Sequence of chain 1.E:
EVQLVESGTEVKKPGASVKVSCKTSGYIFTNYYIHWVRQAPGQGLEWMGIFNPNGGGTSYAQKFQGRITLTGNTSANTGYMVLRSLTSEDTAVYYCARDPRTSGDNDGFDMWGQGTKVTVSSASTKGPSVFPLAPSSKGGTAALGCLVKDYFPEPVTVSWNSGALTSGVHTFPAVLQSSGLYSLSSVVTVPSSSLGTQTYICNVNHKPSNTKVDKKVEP

This small molecule binds to this protein.
Small molecule (SMILES): CC(=O)N[C@H]1[C@H](O[C@H]2[C@H](O)[C@@H](NC(C)=O)CO[C@@H]2CO)O[C@H](CO)[C@@H](O[C@@H]2O[C@H](CO)[C@@H](O)[C@H](O[C@H]3O[C@H](CO)[C@@H](O)[C@H](O)[C@@H]3O)[C@@H]2O)[C@@H]1O

Binding-site contacts:
Ligand atom C5 contacts residue SER75 of chain 1.E at 3.2 Å.
Ligand atom C7 contacts residue ASN73 of chain 1.E at 3.3 Å.
Ligand atom C8 contacts residue ASN73 of chain 1.E at 4.5 Å.
Ligand atom C1 contacts residue SER75 of chain 1.E at 3.7 Å.
Ligand atom O5 contacts residue ASN73 of chain 1.E at 2.3 Å (h-bond).
Ligand atom C1 contacts residue ASN73 of chain 1.E at 1.4 Å.
Ligand atom C2 contacts residue ASN73 of chain 1.E at 2.5 Å.
Ligand atom C3 contacts residue ASN73 of chain 1.E at 3.9 Å.
Ligand atom N2 contacts residue ASN73 of chain 1.E at 3.0 Å (h-bond).
Ligand atom O5 contacts residue SER75 of chain 1.E at 3.4 Å (h-bond).
Ligand atom C4 contacts residue SER75 of chain 1.E at 4.5 Å.
Ligand atom O5 contacts residue ALA76 of chain 1.E at 3.9 Å.
Ligand atom C6 contacts residue SER75 of chain 1.E at 3.5 Å.
Ligand atom O6 contacts residue ALA76 of chain 1.E at 4.3 Å.
Ligand atom C5 contacts residue ASN73 of chain 1.E at 3.6 Å.
Ligand atom C4 contacts residue ASN73 of chain 1.E at 4.3 Å.
Ligand atom O7 contacts residue ASN73 of chain 1.E at 3.2 Å (h-bond).